Sequence of chain 1.D:
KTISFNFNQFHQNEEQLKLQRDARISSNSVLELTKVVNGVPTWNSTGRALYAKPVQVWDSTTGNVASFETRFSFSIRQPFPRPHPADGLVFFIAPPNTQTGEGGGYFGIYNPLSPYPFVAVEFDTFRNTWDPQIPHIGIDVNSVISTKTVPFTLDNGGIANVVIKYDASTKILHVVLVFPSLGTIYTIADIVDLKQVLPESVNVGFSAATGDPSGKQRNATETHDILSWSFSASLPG

A protein and the small-molecule ligand that binds it are described below.
Small molecule (SMILES): CC(=O)N[C@@H]1[C@@H](O)[C@H](O)[C@@H](CO)O[C@H]1O

Binding-site contacts:
Ligand atom C1 contacts residue ASN219 of chain 1.D at 1.5 Å.
Ligand atom O7 contacts residue PRO83 of chain 1.D at 3.7 Å.
Ligand atom C3 contacts residue ASN219 of chain 1.D at 3.8 Å.
Ligand atom C2 contacts residue ARG82 of chain 1.D at 4.2 Å.
Ligand atom C8 contacts residue GLN217 of chain 1.D at 3.4 Å.
Ligand atom O6 contacts residue PHE80 of chain 1.D at 3.8 Å.
Ligand atom O5 contacts residue PHE80 of chain 1.D at 3.9 Å.
Ligand atom C7 contacts residue ASN219 of chain 1.D at 3.3 Å.
Ligand atom O7 contacts residue ARG82 of chain 1.D at 4.3 Å.
Ligand atom C4 contacts residue ASN219 of chain 1.D at 4.2 Å.
Ligand atom C7 contacts residue ARG82 of chain 1.D at 4.5 Å.
Ligand atom C2 contacts residue ASN219 of chain 1.D at 2.4 Å.
Ligand atom O7 contacts residue ASN219 of chain 1.D at 4.1 Å.
Ligand atom C5 contacts residue PHE80 of chain 1.D at 4.4 Å (hydrophobic).
Ligand atom C7 contacts residue PRO83 of chain 1.D at 3.9 Å (hydrophobic).
Ligand atom C1 contacts residue ARG82 of chain 1.D at 4.2 Å.
Ligand atom C8 contacts residue ASN219 of chain 1.D at 3.5 Å.
Ligand atom C8 contacts residue PRO83 of chain 1.D at 3.2 Å (hydrophobic).
Ligand atom N2 contacts residue ASN219 of chain 1.D at 2.8 Å (h-bond).
Ligand atom C6 contacts residue PHE80 of chain 1.D at 3.6 Å (hydrophobic).
Ligand atom C5 contacts residue ASN219 of chain 1.D at 3.7 Å.
Ligand atom O5 contacts residue ARG82 of chain 1.D at 4.2 Å.
Ligand atom O5 contacts residue ASN219 of chain 1.D at 2.4 Å (h-bond).